Sequence of chain 1.A:
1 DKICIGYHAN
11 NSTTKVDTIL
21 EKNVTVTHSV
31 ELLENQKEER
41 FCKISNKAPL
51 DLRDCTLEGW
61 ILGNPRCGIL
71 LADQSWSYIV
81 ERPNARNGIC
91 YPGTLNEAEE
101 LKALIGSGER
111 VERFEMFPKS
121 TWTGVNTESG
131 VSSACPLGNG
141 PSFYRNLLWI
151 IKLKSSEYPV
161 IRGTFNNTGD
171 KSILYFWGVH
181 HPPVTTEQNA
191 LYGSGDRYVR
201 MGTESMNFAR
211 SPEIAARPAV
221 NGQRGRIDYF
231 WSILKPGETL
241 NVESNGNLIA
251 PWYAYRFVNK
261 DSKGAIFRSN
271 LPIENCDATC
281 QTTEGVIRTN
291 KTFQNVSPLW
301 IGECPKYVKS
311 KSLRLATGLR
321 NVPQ

Binding-site contacts:
Ligand atom C7 contacts residue VAL30 of chain 1.A at 4.5 Å (hydrophobic).
Ligand atom C4 contacts residue ASN290 of chain 1.A at 4.3 Å.
Ligand atom C7 contacts residue ASN290 of chain 1.A at 3.4 Å.
Ligand atom C8 contacts residue ASN290 of chain 1.A at 3.8 Å.
Ligand atom C3 contacts residue ASN290 of chain 1.A at 3.8 Å.
Ligand atom O7 contacts residue ASN290 of chain 1.A at 3.4 Å (h-bond).
Ligand atom C2 contacts residue ASN290 of chain 1.A at 2.5 Å.
Ligand atom O3 contacts residue VAL30 of chain 1.A at 4.2 Å.
Ligand atom C8 contacts residue LYS291 of chain 1.A at 4.3 Å.
Ligand atom N2 contacts residue ASN290 of chain 1.A at 3.0 Å (h-bond).
Ligand atom N2 contacts residue VAL30 of chain 1.A at 4.2 Å.
Ligand atom C8 contacts residue VAL30 of chain 1.A at 4.1 Å (hydrophobic).
Ligand atom C5 contacts residue ASN290 of chain 1.A at 3.7 Å.
Ligand atom C1 contacts residue ASN290 of chain 1.A at 1.5 Å.
Ligand atom C8 contacts residue LEU32 of chain 1.A at 4.2 Å (hydrophobic).
Ligand atom C8 contacts residue ILE56 of chain 1.B at 4.1 Å (hydrophobic).
Ligand atom O5 contacts residue ASN290 of chain 1.A at 2.4 Å (h-bond).

Sequence of chain 1.B:
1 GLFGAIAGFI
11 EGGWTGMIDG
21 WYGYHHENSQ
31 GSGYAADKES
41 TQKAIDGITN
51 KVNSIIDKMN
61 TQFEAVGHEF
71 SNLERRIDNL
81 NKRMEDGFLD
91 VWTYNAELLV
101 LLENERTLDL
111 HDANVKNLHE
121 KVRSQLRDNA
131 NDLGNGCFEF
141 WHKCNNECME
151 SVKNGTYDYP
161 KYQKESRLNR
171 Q

The small molecule below binds the protein below.
Small molecule (SMILES): CC(=O)N[C@H]1[C@H](O[C@H]2[C@H](O)[C@@H](NC(C)=O)CO[C@@H]2CO)O[C@H](CO)[C@@H](O)[C@@H]1O